This protein binds this small molecule.
Small molecule (SMILES): CC(=O)N[C@H]1[C@H](O[C@H]2[C@H](O)[C@@H](NC(C)=O)CO[C@@H]2CO[C@@H]2O[C@@H](C)[C@@H](O)[C@@H](O)[C@@H]2O)O[C@H](CO)[C@@H](O)[C@@H]1O

Binding-site contacts:
Ligand atom O7 contacts residue PHE59 of chain 1.B at 3.8 Å.
Ligand atom O5 contacts residue ASN61 of chain 1.B at 2.4 Å (h-bond).
Ligand atom C6 contacts residue ASN61 of chain 1.B at 4.4 Å.
Ligand atom C7 contacts residue ASN61 of chain 1.B at 3.2 Å.
Ligand atom C2 contacts residue ASN61 of chain 1.B at 2.5 Å.
Ligand atom C4 contacts residue ASN61 of chain 1.B at 4.3 Å.
Ligand atom C5 contacts residue ASN61 of chain 1.B at 3.7 Å.
Ligand atom C8 contacts residue CYS97 of chain 1.B at 4.5 Å (hydrophobic).
Ligand atom C8 contacts residue ASN61 of chain 1.B at 4.4 Å.
Ligand atom O7 contacts residue ASN61 of chain 1.B at 3.1 Å (h-bond).
Ligand atom N2 contacts residue ASN61 of chain 1.B at 3.0 Å (h-bond).
Ligand atom O5 contacts residue PHE59 of chain 1.B at 4.4 Å.
Ligand atom C8 contacts residue PHE59 of chain 1.B at 4.1 Å (hydrophobic).
Ligand atom C1 contacts residue ASN61 of chain 1.B at 1.5 Å.
Ligand atom C1 contacts residue PHE59 of chain 1.B at 4.2 Å (hydrophobic).
Ligand atom C3 contacts residue ASN61 of chain 1.B at 3.9 Å.
Ligand atom C8 contacts residue HIS57 of chain 1.B at 3.5 Å.
Ligand atom C5 contacts residue PHE59 of chain 1.B at 4.0 Å (hydrophobic).
Ligand atom C8 contacts residue ASP98 of chain 1.B at 3.9 Å.
Ligand atom C6 contacts residue SER63 of chain 1.B at 3.9 Å.
Ligand atom C7 contacts residue PHE59 of chain 1.B at 4.2 Å (hydrophobic).

Sequence of chain 1.B:
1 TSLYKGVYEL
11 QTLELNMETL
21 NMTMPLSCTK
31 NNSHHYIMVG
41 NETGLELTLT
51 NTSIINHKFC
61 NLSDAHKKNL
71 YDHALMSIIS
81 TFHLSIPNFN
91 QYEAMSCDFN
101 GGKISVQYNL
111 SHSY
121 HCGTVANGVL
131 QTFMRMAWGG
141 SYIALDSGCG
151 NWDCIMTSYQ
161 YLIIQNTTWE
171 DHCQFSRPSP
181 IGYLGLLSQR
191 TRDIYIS